Sequence of chain 54.A:
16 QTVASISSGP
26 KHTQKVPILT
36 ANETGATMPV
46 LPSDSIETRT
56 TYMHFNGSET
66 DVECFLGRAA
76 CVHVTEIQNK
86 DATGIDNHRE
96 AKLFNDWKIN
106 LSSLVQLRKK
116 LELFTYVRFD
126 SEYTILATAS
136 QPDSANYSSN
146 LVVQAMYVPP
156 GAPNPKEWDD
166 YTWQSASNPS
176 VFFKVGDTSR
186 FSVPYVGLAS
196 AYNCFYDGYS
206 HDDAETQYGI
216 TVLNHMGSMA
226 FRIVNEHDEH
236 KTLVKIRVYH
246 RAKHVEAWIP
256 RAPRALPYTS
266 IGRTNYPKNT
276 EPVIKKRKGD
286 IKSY

Binding-site contacts:
Ligand atom O23 contacts residue LEU221 of chain 55.C at 3.9 Å.
Ligand atom N13 contacts residue GOL1 of chain 54.E at 3.7 Å.
Ligand atom C08 contacts residue TYR128 of chain 54.A at 3.3 Å (hydrophobic).
Ligand atom C08 contacts residue TYR197 of chain 54.A at 3.9 Å (hydrophobic).
Ligand atom C04 contacts residue TYR128 of chain 54.A at 3.4 Å (hydrophobic).
Ligand atom C05 contacts residue TYR128 of chain 54.A at 3.8 Å (hydrophobic).
Ligand atom O24 contacts residue VAL191 of chain 54.A at 3.1 Å.
Ligand atom O23 contacts residue VAL191 of chain 54.A at 3.9 Å.
Ligand atom C01 contacts residue MET224 of chain 54.A at 3.7 Å (hydrophobic).
Ligand atom C06 contacts residue ILE104 of chain 54.A at 3.5 Å (hydrophobic).
Ligand atom C03 contacts residue TYR128 of chain 54.A at 3.7 Å (hydrophobic).
Ligand atom C11 contacts residue TYR197 of chain 54.A at 3.5 Å (hydrophobic).
Ligand atom C21 contacts residue TYR152 of chain 54.A at 3.6 Å (hydrophobic).
Ligand atom C10 contacts residue TYR197 of chain 54.A at 3.7 Å (hydrophobic).
Ligand atom O23 contacts residue TYR152 of chain 54.A at 3.0 Å (h-bond).
Ligand atom N13 contacts residue TYR197 of chain 54.A at 3.4 Å.
Ligand atom N22 contacts residue TYR152 of chain 54.A at 3.3 Å (h-bond).
Ligand atom O02 contacts residue TYR128 of chain 54.A at 3.8 Å.
Ligand atom N22 contacts residue VAL191 of chain 54.A at 3.9 Å.
Ligand atom C10 contacts residue MET221 of chain 54.A at 3.9 Å (hydrophobic).
Ligand atom C14 contacts residue LEU106 of chain 54.A at 3.5 Å (hydrophobic).
Ligand atom C01 contacts residue TYR128 of chain 54.A at 2.9 Å (hydrophobic).
Ligand atom C14 contacts residue TYR197 of chain 54.A at 3.7 Å (hydrophobic).
Ligand atom C15 contacts residue SER126 of chain 54.A at 3.5 Å.
Ligand atom O16 contacts residue TYR128 of chain 54.A at 2.9 Å (h-bond).
Ligand atom C06 contacts residue TYR128 of chain 54.A at 3.4 Å (hydrophobic).
Ligand atom C15 contacts residue TYR197 of chain 54.A at 3.8 Å (hydrophobic).
Ligand atom C19 contacts residue TYR152 of chain 54.A at 3.9 Å (hydrophobic).
Ligand atom O24 contacts residue TYR152 of chain 54.A at 3.5 Å (h-bond).
Ligand atom C09 contacts residue MET221 of chain 54.A at 3.9 Å (hydrophobic).
Ligand atom O16 contacts residue VAL188 of chain 54.A at 3.8 Å.
Ligand atom C17 contacts residue TYR152 of chain 54.A at 3.8 Å (hydrophobic).
Ligand atom O20 contacts residue TYR152 of chain 54.A at 3.7 Å.
Ligand atom O20 contacts residue PHE186 of chain 54.A at 3.8 Å.
Ligand atom C07 contacts residue TYR128 of chain 54.A at 2.9 Å (hydrophobic).
Ligand atom C01 contacts residue PHE186 of chain 54.A at 2.8 Å (hydrophobic).
Ligand atom C18 contacts residue TYR152 of chain 54.A at 3.7 Å (hydrophobic).
Ligand atom C15 contacts residue TYR128 of chain 54.A at 3.1 Å (hydrophobic).
Ligand atom C12 contacts residue TYR197 of chain 54.A at 3.5 Å (hydrophobic).
Ligand atom O02 contacts residue MET224 of chain 54.A at 3.5 Å.

This small molecule binds to this protein.
Small molecule (SMILES): COc1cc(CC(=O)c2ccc(C#N)cc2)c([N+](=O)[O-])cc1OC

Sequence of chain 55.C:
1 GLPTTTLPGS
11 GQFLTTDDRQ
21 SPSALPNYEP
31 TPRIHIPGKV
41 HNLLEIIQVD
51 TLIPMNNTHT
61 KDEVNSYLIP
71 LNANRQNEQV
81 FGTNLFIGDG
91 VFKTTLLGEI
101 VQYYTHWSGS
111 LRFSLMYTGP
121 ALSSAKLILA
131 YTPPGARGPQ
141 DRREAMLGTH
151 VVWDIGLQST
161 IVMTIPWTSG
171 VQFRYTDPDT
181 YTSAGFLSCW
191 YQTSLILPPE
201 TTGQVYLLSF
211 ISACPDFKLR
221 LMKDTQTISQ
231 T

Sequence of chain 54.C:
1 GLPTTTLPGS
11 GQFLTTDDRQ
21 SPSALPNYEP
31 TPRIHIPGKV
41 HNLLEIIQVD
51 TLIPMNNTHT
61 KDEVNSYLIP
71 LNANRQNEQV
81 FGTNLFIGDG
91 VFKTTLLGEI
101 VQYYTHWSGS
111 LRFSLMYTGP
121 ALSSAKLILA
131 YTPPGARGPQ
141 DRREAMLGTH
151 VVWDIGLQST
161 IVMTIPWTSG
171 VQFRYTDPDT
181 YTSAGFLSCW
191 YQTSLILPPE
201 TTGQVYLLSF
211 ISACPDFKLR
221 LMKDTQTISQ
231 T